Sequence of chain 1.A:
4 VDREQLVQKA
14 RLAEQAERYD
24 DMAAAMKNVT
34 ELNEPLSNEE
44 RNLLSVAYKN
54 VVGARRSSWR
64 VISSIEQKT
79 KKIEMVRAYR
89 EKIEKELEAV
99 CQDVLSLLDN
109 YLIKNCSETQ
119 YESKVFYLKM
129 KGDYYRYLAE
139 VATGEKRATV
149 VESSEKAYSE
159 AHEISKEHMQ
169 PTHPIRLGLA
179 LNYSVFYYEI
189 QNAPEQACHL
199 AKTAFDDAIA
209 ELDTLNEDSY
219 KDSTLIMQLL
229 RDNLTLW

Binding-site contacts:
Ligand atom OE1 contacts residue LYS52 of chain 1.A at 3.3 Å.
Ligand atom CB contacts residue ASN180 of chain 1.A at 3.8 Å.
Ligand atom P contacts residue LYS52 of chain 1.A at 3.4 Å.
Ligand atom CB contacts residue VAL183 of chain 1.A at 3.9 Å (hydrophobic).
Ligand atom P contacts residue TYR135 of chain 1.A at 3.6 Å.
Ligand atom O contacts residue ASN53 of chain 1.A at 3.9 Å.
Ligand atom CD contacts residue SER48 of chain 1.A at 3.2 Å.
Ligand atom O1P contacts residue ARG59 of chain 1.A at 3.3 Å (salt-bridge).
Ligand atom O contacts residue LYS52 of chain 1.A at 3.4 Å (salt-bridge).
Ligand atom O3P contacts residue ARG59 of chain 1.A at 2.4 Å (salt-bridge).
Ligand atom OE1 contacts residue SER48 of chain 1.A at 2.7 Å (h-bond).
Ligand atom O2P contacts residue LYS52 of chain 1.A at 2.8 Å (salt-bridge).
Ligand atom O3P contacts residue LYS52 of chain 1.A at 3.2 Å (salt-bridge).
Ligand atom C contacts residue ASN231 of chain 1.A at 3.9 Å.
Ligand atom C contacts residue VAL49 of chain 1.A at 3.6 Å (hydrophobic).
Ligand atom O1P contacts residue ARG134 of chain 1.A at 2.7 Å (salt-bridge).
Ligand atom OG contacts residue LYS52 of chain 1.A at 3.9 Å.
Ligand atom O3P contacts residue TYR135 of chain 1.A at 3.8 Å.
Ligand atom C contacts residue VAL183 of chain 1.A at 3.8 Å (hydrophobic).
Ligand atom C contacts residue ASN53 of chain 1.A at 3.9 Å.
Ligand atom O2P contacts residue ARG134 of chain 1.A at 3.4 Å (salt-bridge).
Ligand atom O contacts residue ASN231 of chain 1.A at 3.0 Å (h-bond).
Ligand atom N contacts residue LEU179 of chain 1.A at 3.7 Å.
Ligand atom CD2 contacts residue GLY176 of chain 1.A at 3.9 Å.
Ligand atom O2P contacts residue TYR135 of chain 1.A at 2.5 Å (h-bond).
Ligand atom CB contacts residue ASN180 of chain 1.A at 3.7 Å.
Ligand atom P contacts residue ARG59 of chain 1.A at 3.4 Å.
Ligand atom OE1 contacts residue LYS52 of chain 1.A at 3.6 Å.
Ligand atom CD1 contacts residue LEU227 of chain 1.A at 3.7 Å (hydrophobic).
Ligand atom O contacts residue LEU179 of chain 1.A at 3.8 Å.
Ligand atom O contacts residue VAL183 of chain 1.A at 3.6 Å.
Ligand atom OE2 contacts residue SER48 of chain 1.A at 2.9 Å (h-bond).
Ligand atom P contacts residue ARG134 of chain 1.A at 3.6 Å.
Ligand atom CD1 contacts residue TRP235 of chain 1.A at 3.5 Å (hydrophobic).
Ligand atom O1P contacts residue TYR135 of chain 1.A at 3.6 Å.
Ligand atom CB contacts residue ASN231 of chain 1.A at 3.5 Å.
Ligand atom O contacts residue VAL49 of chain 1.A at 3.9 Å.
Ligand atom CD1 contacts residue GLU187 of chain 1.A at 3.8 Å.
Ligand atom CA contacts residue ASN180 of chain 1.A at 3.8 Å.
Ligand atom N contacts residue ASN180 of chain 1.A at 3.1 Å (h-bond).

A protein and the small-molecule ligand that binds it are described below.
Small molecule (SMILES): CC(C)C[C@H](NC(=O)[C@H](C)N)C(=O)N[C@@H](COP(=O)(O)O)C(=O)N[C@@H](CC(C)C)C(=O)N[C@@H](CCC(N)=O)C(=O)N[C@@H](CCC(=O)O)C(=O)N[C@@H](C)C=O